Binding-site contacts:
Ligand atom C2 contacts residue SER219 of chain 2.E at 4.1 Å.
Ligand atom C8 contacts residue PRO221 of chain 2.E at 4.4 Å (hydrophobic).
Ligand atom C4 contacts residue ASN165 of chain 2.A at 4.2 Å.
Ligand atom C2 contacts residue TRP222 of chain 2.E at 3.8 Å (hydrophobic).
Ligand atom C2 contacts residue TRP222 of chain 2.E at 4.3 Å (hydrophobic).
Ligand atom O5 contacts residue TRP222 of chain 2.E at 3.6 Å (h-bond).
Ligand atom O6 contacts residue THR167 of chain 2.A at 3.3 Å (h-bond).
Ligand atom C7 contacts residue ASN165 of chain 2.A at 3.8 Å.
Ligand atom C5 contacts residue THR167 of chain 2.A at 3.6 Å.
Ligand atom C3 contacts residue TRP222 of chain 2.E at 4.2 Å (hydrophobic).
Ligand atom C1 contacts residue ASN165 of chain 2.A at 1.4 Å.
Ligand atom O7 contacts residue PRO221 of chain 2.E at 3.3 Å.
Ligand atom C5 contacts residue TRP222 of chain 2.E at 4.2 Å (hydrophobic).
Ligand atom C6 contacts residue TRP222 of chain 2.E at 3.9 Å (hydrophobic).
Ligand atom N2 contacts residue SER219 of chain 2.E at 3.1 Å (h-bond).
Ligand atom C8 contacts residue ARG207 of chain 2.A at 4.0 Å.
Ligand atom O3 contacts residue TRP222 of chain 2.E at 4.2 Å.
Ligand atom O7 contacts residue ARG220 of chain 2.E at 4.5 Å.
Ligand atom C1 contacts residue TRP222 of chain 2.E at 4.0 Å (hydrophobic).
Ligand atom C2 contacts residue ASN165 of chain 2.A at 2.4 Å.
Ligand atom C3 contacts residue SER219 of chain 2.E at 4.2 Å.
Ligand atom O4 contacts residue TRP222 of chain 2.E at 3.9 Å.
Ligand atom C7 contacts residue SER219 of chain 2.E at 3.7 Å.
Ligand atom N2 contacts residue ASN165 of chain 2.A at 2.8 Å (h-bond).
Ligand atom C3 contacts residue ASN165 of chain 2.A at 3.8 Å.
Ligand atom C1 contacts residue TRP222 of chain 2.E at 3.9 Å (hydrophobic).
Ligand atom O5 contacts residue ASN165 of chain 2.A at 2.4 Å (h-bond).
Ligand atom C3 contacts residue TRP222 of chain 2.E at 4.5 Å (hydrophobic).
Ligand atom O5 contacts residue THR167 of chain 2.A at 3.5 Å (h-bond).
Ligand atom C5 contacts residue ASN165 of chain 2.A at 3.7 Å.
Ligand atom O7 contacts residue TRP222 of chain 2.E at 2.9 Å (h-bond).
Ligand atom C8 contacts residue VAL242 of chain 2.A at 4.2 Å (hydrophobic).
Ligand atom C8 contacts residue TRP222 of chain 2.E at 4.3 Å (hydrophobic).
Ligand atom C7 contacts residue TRP222 of chain 2.E at 3.8 Å (hydrophobic).
Ligand atom O7 contacts residue ASN165 of chain 2.A at 4.0 Å.
Ligand atom C1 contacts residue SER219 of chain 2.E at 4.2 Å.
Ligand atom C4 contacts residue TRP222 of chain 2.E at 3.8 Å (hydrophobic).
Ligand atom C8 contacts residue SER219 of chain 2.E at 3.6 Å.
Ligand atom C6 contacts residue THR167 of chain 2.A at 2.7 Å.
Ligand atom C7 contacts residue PRO221 of chain 2.E at 4.2 Å (hydrophobic).

Sequence of chain 2.A:
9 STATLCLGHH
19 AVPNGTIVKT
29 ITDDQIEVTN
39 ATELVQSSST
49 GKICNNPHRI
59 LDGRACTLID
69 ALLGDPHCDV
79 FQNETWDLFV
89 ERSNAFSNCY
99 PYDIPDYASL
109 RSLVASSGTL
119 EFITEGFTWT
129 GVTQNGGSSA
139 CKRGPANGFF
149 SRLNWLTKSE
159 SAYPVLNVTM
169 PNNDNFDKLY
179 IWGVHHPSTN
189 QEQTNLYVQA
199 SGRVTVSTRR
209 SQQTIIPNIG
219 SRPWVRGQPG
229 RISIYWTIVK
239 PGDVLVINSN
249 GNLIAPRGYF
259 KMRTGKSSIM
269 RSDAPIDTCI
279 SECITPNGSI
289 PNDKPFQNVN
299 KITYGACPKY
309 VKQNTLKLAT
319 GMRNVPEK

Sequence of chain 2.E:
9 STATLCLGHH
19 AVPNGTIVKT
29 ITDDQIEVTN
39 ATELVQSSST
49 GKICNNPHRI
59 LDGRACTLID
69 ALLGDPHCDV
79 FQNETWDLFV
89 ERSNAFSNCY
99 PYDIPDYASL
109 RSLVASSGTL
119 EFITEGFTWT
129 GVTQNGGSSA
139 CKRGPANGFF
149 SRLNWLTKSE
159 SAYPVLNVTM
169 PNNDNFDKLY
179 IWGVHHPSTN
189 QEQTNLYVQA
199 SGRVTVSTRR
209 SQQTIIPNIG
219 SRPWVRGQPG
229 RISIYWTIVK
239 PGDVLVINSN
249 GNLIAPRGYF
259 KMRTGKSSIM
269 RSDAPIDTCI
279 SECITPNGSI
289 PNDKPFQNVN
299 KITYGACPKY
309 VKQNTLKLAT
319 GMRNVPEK

This small molecule binds to this protein.
Small molecule (SMILES): CC(=O)N[C@H]1[C@H](O[C@H]2[C@H](O)[C@@H](NC(C)=O)CO[C@@H]2CO)O[C@H](CO)[C@@H](O[C@@H]2O[C@H](CO)[C@@H](O)[C@H](O[C@H]3O[C@H](CO)[C@@H](O)[C@H](O)[C@@H]3O)[C@@H]2O)[C@@H]1O